Sequence of chain 1.B:
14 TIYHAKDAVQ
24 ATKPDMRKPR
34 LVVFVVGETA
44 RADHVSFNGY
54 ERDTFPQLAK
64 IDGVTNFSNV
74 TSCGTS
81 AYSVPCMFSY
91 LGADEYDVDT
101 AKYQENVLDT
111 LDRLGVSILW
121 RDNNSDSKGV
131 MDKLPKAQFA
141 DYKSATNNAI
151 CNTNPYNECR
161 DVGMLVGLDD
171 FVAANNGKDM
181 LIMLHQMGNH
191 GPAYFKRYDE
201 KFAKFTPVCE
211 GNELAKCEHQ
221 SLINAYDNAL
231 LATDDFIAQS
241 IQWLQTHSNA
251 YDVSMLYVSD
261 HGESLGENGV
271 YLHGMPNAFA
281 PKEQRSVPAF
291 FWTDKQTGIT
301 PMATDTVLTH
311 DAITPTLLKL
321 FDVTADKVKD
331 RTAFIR

A protein and the small-molecule ligand that binds it are described below.
Small molecule (SMILES): CCP(CC)CC

Binding-site contacts:
Ligand atom C6 contacts residue LEU265 of chain 1.B at 3.2 Å (hydrophobic).
Ligand atom C4 contacts residue AU1 of chain 1.G at 4.0 Å.
Ligand atom C1 contacts residue AU1 of chain 1.G at 3.8 Å.
Ligand atom C5 contacts residue GLU267 of chain 1.B at 3.2 Å.
Ligand atom C2 contacts residue ASP46 of chain 1.B at 3.3 Å.
Ligand atom C5 contacts residue AU1 of chain 1.G at 3.2 Å.
Ligand atom P1 contacts residue GLU267 of chain 1.B at 4.4 Å.
Ligand atom C6 contacts residue HIS219 of chain 1.B at 4.0 Å.
Ligand atom C5 contacts residue LEU265 of chain 1.B at 4.1 Å (hydrophobic).
Ligand atom C4 contacts residue GLU54 of chain 1.B at 3.5 Å.
Ligand atom P1 contacts residue AU1 of chain 1.G at 2.5 Å.
Ligand atom C2 contacts residue AU1 of chain 1.G at 3.8 Å.
Ligand atom C6 contacts residue GLU267 of chain 1.B at 3.3 Å.
Ligand atom C3 contacts residue AU1 of chain 1.G at 3.5 Å.
Ligand atom C6 contacts residue AU1 of chain 1.G at 2.8 Å.
Ligand atom C2 contacts residue ARG44 of chain 1.B at 4.4 Å.
Ligand atom C6 contacts residue ILE223 of chain 1.B at 3.7 Å (hydrophobic).